Binding-site contacts:
Ligand atom C8 contacts residue ASN31 of chain 1.B at 4.0 Å.
Ligand atom C7 contacts residue ASN31 of chain 1.B at 3.4 Å.
Ligand atom C5 contacts residue ASN31 of chain 1.B at 3.6 Å.
Ligand atom C1 contacts residue ASN31 of chain 1.B at 1.4 Å.
Ligand atom C3 contacts residue ASN31 of chain 1.B at 3.8 Å.
Ligand atom C4 contacts residue GLY11 of chain 1.B at 4.4 Å.
Ligand atom O4 contacts residue ARG10 of chain 1.B at 3.9 Å.
Ligand atom O5 contacts residue ARG10 of chain 1.B at 4.4 Å.
Ligand atom C4 contacts residue ASN31 of chain 1.B at 4.1 Å.
Ligand atom N2 contacts residue ARG10 of chain 1.B at 4.5 Å.
Ligand atom N2 contacts residue ALA9 of chain 1.B at 3.1 Å (h-bond).
Ligand atom C2 contacts residue ASN31 of chain 1.B at 2.4 Å.
Ligand atom O7 contacts residue ASN31 of chain 1.B at 3.4 Å (h-bond).
Ligand atom C3 contacts residue ARG10 of chain 1.B at 3.6 Å.
Ligand atom C4 contacts residue ARG10 of chain 1.B at 4.0 Å.
Ligand atom C8 contacts residue THR33 of chain 1.B at 3.6 Å.
Ligand atom C2 contacts residue ALA9 of chain 1.B at 4.0 Å (hydrophobic).
Ligand atom C2 contacts residue ARG10 of chain 1.B at 4.2 Å.
Ligand atom C1 contacts residue ARG10 of chain 1.B at 4.0 Å.
Ligand atom C3 contacts residue ALA9 of chain 1.B at 3.7 Å (hydrophobic).
Ligand atom O4 contacts residue GLY11 of chain 1.B at 3.5 Å.
Ligand atom C3 contacts residue GLY11 of chain 1.B at 4.2 Å.
Ligand atom N2 contacts residue ASN31 of chain 1.B at 3.0 Å (h-bond).
Ligand atom C7 contacts residue ALA9 of chain 1.B at 3.9 Å (hydrophobic).
Ligand atom O4 contacts residue ALA12 of chain 1.B at 3.9 Å.
Ligand atom C8 contacts residue ALA9 of chain 1.B at 3.8 Å (hydrophobic).
Ligand atom O3 contacts residue ALA9 of chain 1.B at 3.8 Å.
Ligand atom O5 contacts residue ASN31 of chain 1.B at 2.3 Å (h-bond).
Ligand atom C8 contacts residue GLY8 of chain 1.B at 3.5 Å.
Ligand atom C5 contacts residue ARG10 of chain 1.B at 3.6 Å.

Sequence of chain 1.B:
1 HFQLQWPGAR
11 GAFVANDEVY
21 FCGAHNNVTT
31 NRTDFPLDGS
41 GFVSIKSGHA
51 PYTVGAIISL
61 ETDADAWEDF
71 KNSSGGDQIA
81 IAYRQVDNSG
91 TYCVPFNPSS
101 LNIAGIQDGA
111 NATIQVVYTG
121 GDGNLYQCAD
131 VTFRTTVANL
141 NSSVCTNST

A small-molecule ligand and the protein it binds are described below.
Small molecule (SMILES): CC(=O)N[C@@H]1[C@@H](O)[C@H](O)[C@@H](CO)O[C@H]1O